Binding-site contacts:
Ligand atom CG2 contacts residue PHE76 of chain 4.B at 3.8 Å (hydrophobic).

Sequence of chain 4.B:
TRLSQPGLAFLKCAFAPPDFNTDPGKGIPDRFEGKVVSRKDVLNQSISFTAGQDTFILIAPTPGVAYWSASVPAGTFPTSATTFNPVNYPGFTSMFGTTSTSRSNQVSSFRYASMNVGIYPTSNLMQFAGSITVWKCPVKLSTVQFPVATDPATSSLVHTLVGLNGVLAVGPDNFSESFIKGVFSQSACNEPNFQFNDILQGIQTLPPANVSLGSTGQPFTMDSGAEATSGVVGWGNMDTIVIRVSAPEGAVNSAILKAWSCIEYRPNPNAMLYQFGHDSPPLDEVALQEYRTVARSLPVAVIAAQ

This small molecule binds to this protein.
Small molecule (SMILES): CC(C)[C@H](NC(=O)[C@H](CCCN=C(N)N)NC(=O)[C@@H](N)CCC(=O)O)C(=O)N[C@H](C=O)CCCCN